Sequence of chain 3.A:
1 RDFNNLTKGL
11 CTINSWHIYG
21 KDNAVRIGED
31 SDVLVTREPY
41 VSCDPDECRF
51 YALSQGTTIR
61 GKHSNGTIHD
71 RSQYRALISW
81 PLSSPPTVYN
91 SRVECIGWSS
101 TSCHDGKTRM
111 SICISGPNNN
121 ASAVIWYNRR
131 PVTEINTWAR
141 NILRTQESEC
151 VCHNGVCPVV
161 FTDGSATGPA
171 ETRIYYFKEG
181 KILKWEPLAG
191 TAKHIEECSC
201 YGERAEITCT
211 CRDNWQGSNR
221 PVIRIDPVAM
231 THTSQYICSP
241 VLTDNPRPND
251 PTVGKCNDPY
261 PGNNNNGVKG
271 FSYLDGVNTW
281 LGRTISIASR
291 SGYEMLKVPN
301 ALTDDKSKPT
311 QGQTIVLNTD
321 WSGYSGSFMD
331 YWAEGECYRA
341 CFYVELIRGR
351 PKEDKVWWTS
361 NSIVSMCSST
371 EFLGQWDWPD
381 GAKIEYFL

Binding-site contacts:
Ligand atom N2 contacts residue ARG140 of chain 3.A at 3.5 Å (salt-bridge).
Ligand atom C8 contacts residue ASN119 of chain 3.A at 3.5 Å.
Ligand atom O5 contacts residue GLY312 of chain 1.A at 3.7 Å.
Ligand atom O3 contacts residue GLU294 of chain 1.A at 2.7 Å (salt-bridge).
Ligand atom O6 contacts residue GLN375 of chain 1.A at 3.3 Å.
Ligand atom C6 contacts residue LEU373 of chain 1.A at 3.3 Å (hydrophobic).
Ligand atom C3 contacts residue GLU294 of chain 1.A at 3.4 Å.
Ligand atom O3 contacts residue ARG283 of chain 1.A at 3.0 Å (salt-bridge).
Ligand atom O4 contacts residue GLU294 of chain 1.A at 3.0 Å (salt-bridge).
Ligand atom O3 contacts residue LEU296 of chain 1.A at 3.5 Å.
Ligand atom O4 contacts residue ARG247 of chain 1.A at 3.4 Å (salt-bridge).
Ligand atom O6 contacts residue THR310 of chain 1.A at 3.6 Å (h-bond).
Ligand atom C1 contacts residue ASN120 of chain 3.A at 1.5 Å.
Ligand atom O5 contacts residue ASP250 of chain 1.A at 3.5 Å (salt-bridge).
Ligand atom C2 contacts residue ASN120 of chain 3.A at 2.4 Å.
Ligand atom O6 contacts residue ILE285 of chain 1.A at 2.9 Å (h-bond).
Ligand atom O6 contacts residue ASP250 of chain 1.A at 2.6 Å (salt-bridge).
Ligand atom N2 contacts residue ASN120 of chain 3.A at 2.9 Å (h-bond).
Ligand atom C6 contacts residue ILE285 of chain 1.A at 3.5 Å (hydrophobic).
Ligand atom C6 contacts residue PRO309 of chain 1.A at 3.7 Å (hydrophobic).
Ligand atom C6 contacts residue ASP250 of chain 1.A at 3.5 Å.
Ligand atom O6 contacts residue LYS308 of chain 1.A at 2.9 Å (salt-bridge).
Ligand atom O5 contacts residue GLY374 of chain 1.A at 3.2 Å.
Ligand atom O5 contacts residue GLN375 of chain 1.A at 3.4 Å (h-bond).
Ligand atom O2 contacts residue ASN249 of chain 1.A at 3.3 Å (h-bond).
Ligand atom O3 contacts residue ASN249 of chain 1.A at 2.6 Å (h-bond).
Ligand atom C3 contacts residue GLY312 of chain 1.A at 3.1 Å.
Ligand atom C4 contacts residue ILE287 of chain 1.A at 3.7 Å (hydrophobic).
Ligand atom O4 contacts residue GLY312 of chain 1.A at 3.6 Å.
Ligand atom O3 contacts residue GLN311 of chain 1.A at 3.2 Å.
Ligand atom C4 contacts residue GLU294 of chain 1.A at 3.7 Å.
Ligand atom O2 contacts residue GLY312 of chain 1.A at 3.2 Å.
Ligand atom O3 contacts residue ASP250 of chain 1.A at 2.9 Å (salt-bridge).
Ligand atom O3 contacts residue GLY312 of chain 1.A at 3.0 Å (h-bond).
Ligand atom C7 contacts residue ASN120 of chain 3.A at 3.6 Å.
Ligand atom O5 contacts residue ASN120 of chain 3.A at 2.4 Å (h-bond).
Ligand atom O4 contacts residue ILE287 of chain 1.A at 3.2 Å.
Ligand atom O2 contacts residue LEU296 of chain 1.A at 3.5 Å.
Ligand atom C8 contacts residue ARG140 of chain 3.A at 3.2 Å.
Ligand atom C5 contacts residue ASN120 of chain 3.A at 3.7 Å.

The protein below binds the small molecule below.
Small molecule (SMILES): CC(=O)N[C@H]1[C@H](O[C@H]2[C@H](O)[C@@H](NC(C)=O)CO[C@@H]2CO)O[C@H](CO)[C@@H](O[C@@H]2O[C@H](CO[C@H]3O[C@H](CO)[C@@H](O)[C@H](O)[C@@H]3O)[C@@H](O)[C@H](O[C@H]3O[C@H](CO)[C@@H](O)[C@H](O)[C@@H]3O[C@H]3O[C@H](CO)[C@@H](O)[C@H](O)[C@@H]3O[C@H]3O[C@H](CO)[C@@H](O)[C@H](O)[C@@H]3O)[C@@H]2O)[C@@H]1O

Sequence of chain 1.A:
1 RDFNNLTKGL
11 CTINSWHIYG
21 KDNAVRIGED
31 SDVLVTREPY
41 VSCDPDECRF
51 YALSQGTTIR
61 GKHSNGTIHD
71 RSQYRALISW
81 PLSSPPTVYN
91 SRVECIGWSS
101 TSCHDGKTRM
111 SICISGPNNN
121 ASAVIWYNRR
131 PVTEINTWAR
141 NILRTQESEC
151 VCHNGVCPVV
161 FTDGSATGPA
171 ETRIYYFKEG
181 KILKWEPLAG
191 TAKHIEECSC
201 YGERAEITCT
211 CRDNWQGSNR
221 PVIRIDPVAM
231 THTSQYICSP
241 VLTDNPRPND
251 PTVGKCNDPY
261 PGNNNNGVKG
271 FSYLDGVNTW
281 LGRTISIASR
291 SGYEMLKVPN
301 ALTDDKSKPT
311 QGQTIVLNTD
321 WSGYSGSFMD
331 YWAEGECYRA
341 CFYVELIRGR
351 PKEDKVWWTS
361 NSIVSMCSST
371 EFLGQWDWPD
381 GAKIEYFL